Sequence of chain 56.A:
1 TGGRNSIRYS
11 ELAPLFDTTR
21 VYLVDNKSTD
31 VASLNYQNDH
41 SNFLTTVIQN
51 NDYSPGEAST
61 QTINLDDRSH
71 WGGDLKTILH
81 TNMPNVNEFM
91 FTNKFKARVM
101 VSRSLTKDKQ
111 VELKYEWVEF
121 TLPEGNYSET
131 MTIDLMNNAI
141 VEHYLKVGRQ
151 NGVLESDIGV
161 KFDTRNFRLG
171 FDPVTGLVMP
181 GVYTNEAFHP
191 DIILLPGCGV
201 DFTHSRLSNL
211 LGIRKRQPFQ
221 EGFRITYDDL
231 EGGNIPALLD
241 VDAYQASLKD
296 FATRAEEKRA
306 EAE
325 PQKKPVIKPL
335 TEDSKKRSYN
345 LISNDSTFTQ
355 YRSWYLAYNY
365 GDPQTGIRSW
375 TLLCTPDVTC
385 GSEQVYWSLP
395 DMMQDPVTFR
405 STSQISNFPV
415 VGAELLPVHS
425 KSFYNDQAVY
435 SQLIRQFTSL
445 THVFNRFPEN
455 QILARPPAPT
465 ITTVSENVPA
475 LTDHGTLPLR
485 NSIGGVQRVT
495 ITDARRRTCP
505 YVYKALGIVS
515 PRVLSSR

A protein and the small-molecule ligand that binds it are described below.
Small molecule (SMILES): CCCCCCCCCCCC[N+](C)(C)CCCS(=O)(=O)O

Binding-site contacts:
Ligand atom O3S contacts residue ARG224 of chain 56.A at 3.8 Å.
Ligand atom C1 contacts residue TRP374 of chain 56.A at 3.3 Å (hydrophobic).
Ligand atom C3 contacts residue ASP229 of chain 56.A at 4.4 Å.
Ligand atom O2S contacts residue LYS215 of chain 56.A at 3.1 Å (salt-bridge).
Ligand atom S1 contacts residue GLY222 of chain 56.A at 3.8 Å.
Ligand atom S1 contacts residue LYS215 of chain 56.A at 4.1 Å.
Ligand atom C1 contacts residue ARG224 of chain 56.A at 4.1 Å.
Ligand atom C3 contacts residue TRP374 of chain 56.A at 4.0 Å (hydrophobic).
Ligand atom O1S contacts residue PHE223 of chain 56.A at 3.2 Å.
Ligand atom C2 contacts residue TRP374 of chain 56.A at 4.0 Å (hydrophobic).
Ligand atom O1S contacts residue TRP374 of chain 56.A at 4.0 Å.
Ligand atom C2 contacts residue ARG224 of chain 56.A at 4.0 Å.
Ligand atom O1S contacts residue ARG224 of chain 56.A at 2.9 Å (salt-bridge).
Ligand atom O1S contacts residue LYS215 of chain 56.A at 3.9 Å.
Ligand atom O1S contacts residue GLY222 of chain 56.A at 3.0 Å (h-bond).
Ligand atom S1 contacts residue TRP374 of chain 56.A at 4.4 Å.
Ligand atom S1 contacts residue ARG224 of chain 56.A at 4.0 Å.
Ligand atom O2S contacts residue GLY222 of chain 56.A at 3.4 Å (h-bond).
Ligand atom N1 contacts residue TRP374 of chain 56.A at 3.5 Å.